This protein binds this small molecule.
Small molecule (SMILES): CC(=O)N[C@@H]1[C@@H](O)[C@H](O)[C@@H](CO)O[C@H]1O

Sequence of chain 1.B:
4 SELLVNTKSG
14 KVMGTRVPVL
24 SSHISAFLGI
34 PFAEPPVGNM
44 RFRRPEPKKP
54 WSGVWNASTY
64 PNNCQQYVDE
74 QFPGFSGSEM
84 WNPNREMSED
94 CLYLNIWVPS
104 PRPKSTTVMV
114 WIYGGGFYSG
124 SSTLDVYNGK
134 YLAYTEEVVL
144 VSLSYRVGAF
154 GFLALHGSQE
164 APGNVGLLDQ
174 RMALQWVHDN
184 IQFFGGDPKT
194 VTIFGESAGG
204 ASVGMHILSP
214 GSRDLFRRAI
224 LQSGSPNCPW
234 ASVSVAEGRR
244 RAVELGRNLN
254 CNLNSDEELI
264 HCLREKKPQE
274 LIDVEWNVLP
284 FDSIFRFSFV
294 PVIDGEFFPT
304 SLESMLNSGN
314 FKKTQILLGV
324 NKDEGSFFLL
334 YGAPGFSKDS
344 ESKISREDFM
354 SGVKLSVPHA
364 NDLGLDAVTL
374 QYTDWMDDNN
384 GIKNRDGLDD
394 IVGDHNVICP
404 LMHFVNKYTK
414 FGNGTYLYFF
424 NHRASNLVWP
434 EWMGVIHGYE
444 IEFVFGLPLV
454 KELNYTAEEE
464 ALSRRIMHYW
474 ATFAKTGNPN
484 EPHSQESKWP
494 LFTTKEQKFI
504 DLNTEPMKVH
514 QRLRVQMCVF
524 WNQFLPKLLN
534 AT

Binding-site contacts:
Ligand atom C1 contacts residue ASN59 of chain 1.B at 1.4 Å.
Ligand atom C5 contacts residue ASN59 of chain 1.B at 3.7 Å.
Ligand atom C7 contacts residue ASN59 of chain 1.B at 3.5 Å.
Ligand atom C4 contacts residue SER61 of chain 1.B at 4.3 Å.
Ligand atom C3 contacts residue SER61 of chain 1.B at 4.2 Å.
Ligand atom N2 contacts residue ASN59 of chain 1.B at 2.8 Å (h-bond).
Ligand atom C5 contacts residue SER61 of chain 1.B at 3.4 Å.
Ligand atom C2 contacts residue SER61 of chain 1.B at 4.3 Å.
Ligand atom C4 contacts residue ASN59 of chain 1.B at 4.3 Å.
Ligand atom O5 contacts residue ASN59 of chain 1.B at 2.4 Å (h-bond).
Ligand atom C3 contacts residue ASN59 of chain 1.B at 3.8 Å.
Ligand atom O5 contacts residue SER61 of chain 1.B at 3.5 Å (h-bond).
Ligand atom C1 contacts residue SER61 of chain 1.B at 3.2 Å.
Ligand atom C6 contacts residue THR62 of chain 1.B at 4.0 Å.
Ligand atom C6 contacts residue SER61 of chain 1.B at 4.5 Å.
Ligand atom C2 contacts residue ASN59 of chain 1.B at 2.5 Å.
Ligand atom O7 contacts residue ASN59 of chain 1.B at 3.3 Å (h-bond).